A protein and the small-molecule ligand that binds it are described below.
Small molecule (SMILES): C[C@@H]1O[C@H](OP(=O)(O)OP(=O)(O)OC[C@H]2O[C@@H](n3cnc4c(=O)[nH]c(N)nc43)[C@H](O)[C@@H]2O)[C@@H](O)[C@H](O)[C@@H]1O

Sequence of chain 1.C:
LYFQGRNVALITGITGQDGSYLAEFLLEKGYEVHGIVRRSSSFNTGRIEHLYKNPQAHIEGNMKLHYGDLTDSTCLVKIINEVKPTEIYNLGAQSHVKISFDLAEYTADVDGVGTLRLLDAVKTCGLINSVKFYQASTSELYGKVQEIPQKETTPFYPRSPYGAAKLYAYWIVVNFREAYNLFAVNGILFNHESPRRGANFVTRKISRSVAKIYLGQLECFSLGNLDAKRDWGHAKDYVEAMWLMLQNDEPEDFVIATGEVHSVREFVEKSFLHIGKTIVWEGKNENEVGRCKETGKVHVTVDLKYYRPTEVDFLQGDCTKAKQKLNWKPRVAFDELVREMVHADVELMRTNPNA

Binding-site contacts:
Ligand atom C4 contacts residue HIS67 of chain 1.D at 3.4 Å.
Ligand atom N7 contacts residue TYR61 of chain 1.D at 3.5 Å (h-bond).
Ligand atom C6 contacts residue THR54 of chain 1.D at 3.5 Å.
Ligand atom C1' contacts residue ARG217 of chain 1.C at 3.5 Å.
Ligand atom O4 contacts residue GLU69 of chain 1.D at 2.8 Å (salt-bridge).
Ligand atom C4A contacts residue GLU69 of chain 1.D at 3.6 Å.
Ligand atom N3 contacts residue HIS67 of chain 1.D at 3.2 Å.
Ligand atom C8 contacts residue PHE52 of chain 1.D at 3.3 Å (hydrophobic).
Ligand atom C6 contacts residue TYR61 of chain 1.D at 3.5 Å (hydrophobic).
Ligand atom O3P contacts residue TYR315 of chain 1.C at 3.3 Å.
Ligand atom O2X contacts residue TYR76 of chain 1.D at 2.5 Å (h-bond).
Ligand atom N2 contacts residue GLU58 of chain 1.D at 3.2 Å (salt-bridge).
Ligand atom O2X contacts residue ASN209 of chain 1.C at 3.1 Å (h-bond).
Ligand atom N3 contacts residue PHE52 of chain 1.D at 3.5 Å.
Ligand atom C2 contacts residue HIS67 of chain 1.D at 3.3 Å.
Ligand atom N2 contacts residue HIS67 of chain 1.D at 3.5 Å (h-bond).
Ligand atom O1P contacts residue TYR315 of chain 1.C at 2.6 Å (h-bond).
Ligand atom O2P contacts residue ASN209 of chain 1.C at 3.5 Å.
Ligand atom C2 contacts residue GLU58 of chain 1.D at 3.3 Å.
Ligand atom O3 contacts residue TYR61 of chain 1.D at 3.6 Å.
Ligand atom N1 contacts residue THR54 of chain 1.D at 3.5 Å (h-bond).
Ligand atom N1 contacts residue GLU58 of chain 1.D at 2.7 Å (salt-bridge).
Ligand atom N7 contacts residue PHE52 of chain 1.D at 3.2 Å.
Ligand atom N2 contacts residue ALA364 of chain 1.C at 3.0 Å (h-bond).
Ligand atom C4 contacts residue PHE52 of chain 1.D at 3.2 Å (hydrophobic).
Ligand atom C5 contacts residue PHE52 of chain 1.D at 3.4 Å (hydrophobic).
Ligand atom O6 contacts residue TYR61 of chain 1.D at 2.7 Å (h-bond).
Ligand atom C4' contacts residue ALA208 of chain 1.C at 3.4 Å (hydrophobic).
Ligand atom O2' contacts residue HIS67 of chain 1.D at 2.9 Å (h-bond).
Ligand atom O5 contacts residue TYR76 of chain 1.D at 3.5 Å (h-bond).
Ligand atom O6 contacts residue THR54 of chain 1.D at 2.7 Å (h-bond).
Ligand atom O2' contacts residue ARG217 of chain 1.C at 3.4 Å (salt-bridge).
Ligand atom O4' contacts residue PHE52 of chain 1.D at 3.6 Å.
Ligand atom N9 contacts residue PHE52 of chain 1.D at 3.3 Å.
Ligand atom C3 contacts residue TYR61 of chain 1.D at 3.6 Å (hydrophobic).
Ligand atom C4A contacts residue TYR61 of chain 1.D at 3.4 Å (hydrophobic).
Ligand atom C5' contacts residue ALA208 of chain 1.C at 3.5 Å (hydrophobic).
Ligand atom O3' contacts residue ARG217 of chain 1.C at 2.7 Å (salt-bridge).
Ligand atom O3 contacts residue HIS67 of chain 1.D at 3.0 Å (h-bond).
Ligand atom O3P contacts residue LYS214 of chain 1.C at 2.8 Å (salt-bridge).

Sequence of chain 1.D:
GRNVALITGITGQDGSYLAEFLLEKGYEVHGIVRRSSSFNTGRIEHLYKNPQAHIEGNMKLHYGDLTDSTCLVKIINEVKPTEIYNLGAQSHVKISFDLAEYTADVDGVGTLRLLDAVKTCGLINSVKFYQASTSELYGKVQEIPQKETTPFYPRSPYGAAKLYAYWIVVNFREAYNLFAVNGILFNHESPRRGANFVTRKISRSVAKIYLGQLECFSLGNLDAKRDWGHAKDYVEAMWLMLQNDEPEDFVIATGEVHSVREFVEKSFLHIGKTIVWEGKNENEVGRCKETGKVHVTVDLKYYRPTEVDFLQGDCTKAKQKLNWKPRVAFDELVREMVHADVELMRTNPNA